Sequence of chain 1.A:
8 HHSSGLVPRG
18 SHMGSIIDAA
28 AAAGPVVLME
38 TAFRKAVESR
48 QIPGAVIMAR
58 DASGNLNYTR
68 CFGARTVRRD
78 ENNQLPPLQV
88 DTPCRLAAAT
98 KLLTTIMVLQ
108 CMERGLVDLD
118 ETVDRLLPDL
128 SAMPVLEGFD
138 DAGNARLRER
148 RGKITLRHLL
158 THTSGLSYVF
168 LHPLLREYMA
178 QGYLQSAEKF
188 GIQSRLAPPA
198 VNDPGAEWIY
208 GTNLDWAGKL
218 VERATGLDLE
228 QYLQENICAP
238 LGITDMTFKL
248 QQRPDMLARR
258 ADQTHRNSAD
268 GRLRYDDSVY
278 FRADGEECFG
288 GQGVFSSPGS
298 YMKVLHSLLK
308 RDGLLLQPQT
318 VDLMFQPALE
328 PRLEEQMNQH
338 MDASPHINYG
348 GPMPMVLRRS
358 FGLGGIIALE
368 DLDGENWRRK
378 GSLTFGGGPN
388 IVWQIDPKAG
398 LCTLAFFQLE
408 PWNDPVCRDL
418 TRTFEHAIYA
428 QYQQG

Binding-site contacts:
Ligand atom C19 contacts residue GLY385 of chain 1.A at 3.9 Å.
Ligand atom C11 contacts residue PHE167 of chain 1.A at 3.8 Å (hydrophobic).
Ligand atom C24 contacts residue ALA95 of chain 1.A at 3.5 Å (hydrophobic).
Ligand atom C19 contacts residue TYR207 of chain 1.A at 3.7 Å (hydrophobic).
Ligand atom C29 contacts residue GLN289 of chain 1.A at 3.4 Å.
Ligand atom O4 contacts residue TYR207 of chain 1.A at 3.5 Å (h-bond).
Ligand atom O26 contacts residue ALA95 of chain 1.A at 3.1 Å (h-bond).
Ligand atom C10 contacts residue PHE167 of chain 1.A at 3.9 Å (hydrophobic).
Ligand atom O1 contacts residue PHE167 of chain 1.A at 3.7 Å.
Ligand atom C21 contacts residue PHE167 of chain 1.A at 3.9 Å (hydrophobic).
Ligand atom C15 contacts residue GLY385 of chain 1.A at 3.8 Å.
Ligand atom C24 contacts residue GLY385 of chain 1.A at 3.9 Å.
Ligand atom C8 contacts residue LEU168 of chain 1.A at 3.9 Å (hydrophobic).
Ligand atom O1 contacts residue ARG192 of chain 1.A at 3.3 Å (salt-bridge).
Ligand atom C29 contacts residue ARG192 of chain 1.A at 3.7 Å.
Ligand atom C6 contacts residue TYR207 of chain 1.A at 3.9 Å (hydrophobic).
Ligand atom C9 contacts residue TRP409 of chain 1.A at 3.9 Å (hydrophobic).
Ligand atom C23 contacts residue TYR346 of chain 1.A at 3.9 Å (hydrophobic).
Ligand atom C23 contacts residue TRP409 of chain 1.A at 3.7 Å (hydrophobic).
Ligand atom C28 contacts residue LYS98 of chain 1.A at 3.5 Å.
Ligand atom O26 contacts residue GLY385 of chain 1.A at 2.9 Å (h-bond).
Ligand atom O4 contacts residue ALA95 of chain 1.A at 4.0 Å.
Ligand atom C8 contacts residue ILE344 of chain 1.A at 3.7 Å (hydrophobic).
Ligand atom O1 contacts residue TYR277 of chain 1.A at 3.9 Å.
Ligand atom C5 contacts residue TYR207 of chain 1.A at 3.7 Å (hydrophobic).
Ligand atom O3 contacts residue ARG192 of chain 1.A at 3.2 Å (salt-bridge).
Ligand atom O26 contacts residue GLY384 of chain 1.A at 3.9 Å.
Ligand atom C23 contacts residue GLY383 of chain 1.A at 3.8 Å.
Ligand atom C23 contacts residue PHE382 of chain 1.A at 3.7 Å (hydrophobic).
Ligand atom O26 contacts residue ALA94 of chain 1.A at 3.4 Å.
Ligand atom C22 contacts residue TRP409 of chain 1.A at 3.7 Å (hydrophobic).
Ligand atom C10 contacts residue ARG192 of chain 1.A at 3.5 Å.
Ligand atom C28 contacts residue TYR207 of chain 1.A at 3.5 Å (hydrophobic).
Ligand atom C19 contacts residue ALA95 of chain 1.A at 3.7 Å (hydrophobic).
Ligand atom O8 contacts residue GLU407 of chain 1.A at 3.5 Å (salt-bridge).
Ligand atom O3 contacts residue TYR277 of chain 1.A at 2.7 Å (h-bond).
Ligand atom C10 contacts residue TYR277 of chain 1.A at 3.7 Å (hydrophobic).
Ligand atom C5 contacts residue ILE344 of chain 1.A at 3.6 Å (hydrophobic).
Ligand atom C16 contacts residue PHE167 of chain 1.A at 3.9 Å (hydrophobic).
Ligand atom C28 contacts residue TYR165 of chain 1.A at 3.5 Å (hydrophobic).

The protein below binds the small molecule below.
Small molecule (SMILES): CC[C@H](C)C(=O)O[C@H]1C[C@@H](C)C=C2C=C[C@H](C)[C@H](CC[C@@H](O)C[C@@H](O)CC(=O)O)[C@H]21